Sequence of chain 23.F:
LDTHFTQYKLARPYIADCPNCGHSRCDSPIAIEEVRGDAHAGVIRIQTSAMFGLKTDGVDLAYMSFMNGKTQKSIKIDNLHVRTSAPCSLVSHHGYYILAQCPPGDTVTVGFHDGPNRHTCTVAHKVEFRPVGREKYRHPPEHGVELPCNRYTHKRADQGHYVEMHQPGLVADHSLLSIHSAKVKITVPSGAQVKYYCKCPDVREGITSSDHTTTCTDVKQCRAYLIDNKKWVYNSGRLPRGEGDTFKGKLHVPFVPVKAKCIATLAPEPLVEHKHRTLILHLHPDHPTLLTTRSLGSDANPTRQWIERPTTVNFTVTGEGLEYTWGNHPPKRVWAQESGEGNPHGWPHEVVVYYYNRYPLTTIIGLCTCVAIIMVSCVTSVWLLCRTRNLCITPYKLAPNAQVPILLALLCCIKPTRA

Binding-site contacts:
Ligand atom O6A contacts residue HIS94 of chain 23.F at 3.2 Å (h-bond).
Ligand atom O3 contacts residue ARG157 of chain 23.F at 3.3 Å (salt-bridge).
Ligand atom O3 contacts residue LYS156 of chain 23.F at 3.0 Å.
Ligand atom SAG contacts residue THR4 of chain 23.F at 3.9 Å.
Ligand atom O6B contacts residue HIS155 of chain 23.F at 3.3 Å (h-bond).
Ligand atom C6 contacts residue HIS155 of chain 23.F at 3.4 Å.
Ligand atom OAH contacts residue THR4 of chain 23.F at 3.7 Å.
Ligand atom C3 contacts residue ALA158 of chain 23.F at 4.0 Å (hydrophobic).
Ligand atom C5 contacts residue HIS155 of chain 23.F at 4.0 Å.
Ligand atom OBI contacts residue LYS156 of chain 23.F at 4.0 Å.
Ligand atom C6 contacts residue HIS94 of chain 23.F at 3.9 Å.
Ligand atom OAH contacts residue ARG157 of chain 23.F at 3.1 Å (salt-bridge).
Ligand atom OAF contacts residue ARG157 of chain 23.F at 2.8 Å (salt-bridge).
Ligand atom OAF contacts residue THR4 of chain 23.F at 2.9 Å (h-bond).
Ligand atom C2 contacts residue ALA158 of chain 23.F at 3.7 Å (hydrophobic).
Ligand atom O5 contacts residue LYS156 of chain 23.F at 3.4 Å.
Ligand atom O4 contacts residue LYS156 of chain 23.F at 3.5 Å.
Ligand atom O6A contacts residue HIS155 of chain 23.F at 3.8 Å.
Ligand atom O5 contacts residue ARG157 of chain 23.F at 3.8 Å.
Ligand atom O6B contacts residue LEU62 of chain 23.F at 4.0 Å.
Ligand atom C6 contacts residue LEU62 of chain 23.F at 3.5 Å (hydrophobic).
Ligand atom SAG contacts residue ARG157 of chain 23.F at 3.6 Å (salt-bridge).
Ligand atom O5B contacts residue LYS156 of chain 23.F at 3.3 Å.
Ligand atom C4 contacts residue LYS156 of chain 23.F at 4.0 Å.
Ligand atom OAF contacts residue ALA158 of chain 23.F at 3.3 Å.
Ligand atom O6A contacts residue SER93 of chain 23.F at 3.2 Å.
Ligand atom O6A contacts residue LEU62 of chain 23.F at 3.4 Å.
Ligand atom O3 contacts residue ALA158 of chain 23.F at 3.0 Å (h-bond).
Ligand atom O5 contacts residue HIS155 of chain 23.F at 3.6 Å.
Ligand atom O6B contacts residue ARG157 of chain 23.F at 3.3 Å (salt-bridge).
Ligand atom C3 contacts residue ARG157 of chain 23.F at 3.7 Å.
Ligand atom OAH contacts residue ASP3 of chain 23.F at 4.0 Å.
Ligand atom O6B contacts residue HIS94 of chain 23.F at 4.0 Å.
Ligand atom C3 contacts residue LYS156 of chain 23.F at 4.0 Å.
Ligand atom OAH contacts residue LEU2 of chain 23.F at 2.8 Å (h-bond).
Ligand atom O4 contacts residue HIS155 of chain 23.F at 3.5 Å (h-bond).
Ligand atom C5 contacts residue LEU62 of chain 23.F at 3.8 Å (hydrophobic).
Ligand atom C6 contacts residue SER93 of chain 23.F at 4.0 Å.
Ligand atom O6B contacts residue LYS156 of chain 23.F at 3.3 Å.
Ligand atom O4 contacts residue SER93 of chain 23.F at 3.0 Å (h-bond).

A protein and the small-molecule ligand that binds it are described below.
Small molecule (SMILES): O=C(O)[C@@H]1O[C@H](O[C@H]2[C@@H](OS(=O)(=O)O)O[C@@H](O)[C@H](NS(=O)(=O)O)[C@H]2O)[C@@H](OS(=O)(=O)O)[C@H](O)[C@@H]1O